Sequence of chain 1.D:
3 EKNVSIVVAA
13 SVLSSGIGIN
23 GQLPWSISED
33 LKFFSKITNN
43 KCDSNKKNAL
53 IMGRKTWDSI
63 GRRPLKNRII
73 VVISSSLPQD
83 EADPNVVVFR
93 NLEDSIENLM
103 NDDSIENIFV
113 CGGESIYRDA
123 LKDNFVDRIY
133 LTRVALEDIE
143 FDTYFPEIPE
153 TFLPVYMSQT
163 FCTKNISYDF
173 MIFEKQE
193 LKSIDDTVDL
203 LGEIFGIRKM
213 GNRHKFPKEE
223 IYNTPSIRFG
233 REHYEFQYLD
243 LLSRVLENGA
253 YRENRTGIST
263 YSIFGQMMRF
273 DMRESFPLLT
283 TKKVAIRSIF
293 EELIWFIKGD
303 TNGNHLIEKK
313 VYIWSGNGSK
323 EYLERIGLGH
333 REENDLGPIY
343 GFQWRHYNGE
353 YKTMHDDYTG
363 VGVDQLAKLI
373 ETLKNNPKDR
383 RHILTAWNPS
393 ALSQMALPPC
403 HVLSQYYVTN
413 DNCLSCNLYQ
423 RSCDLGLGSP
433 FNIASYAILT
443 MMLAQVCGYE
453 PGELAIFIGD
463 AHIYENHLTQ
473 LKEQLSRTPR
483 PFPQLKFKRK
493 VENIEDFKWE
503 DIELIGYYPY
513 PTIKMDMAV

Binding-site contacts:
Ligand atom N1 contacts residue ALA11 of chain 1.D at 3.6 Å.
Ligand atom C2 contacts residue VAL10 of chain 1.D at 3.8 Å (hydrophobic).
Ligand atom N3 contacts residue NDP1 of chain 1.U at 3.8 Å.
Ligand atom O1 contacts residue ARG70 of chain 1.D at 2.8 Å (salt-bridge).
Ligand atom N3 contacts residue VAL9 of chain 1.D at 3.3 Å.
Ligand atom CT contacts residue SER37 of chain 1.D at 3.4 Å.
Ligand atom C4A contacts residue NDP1 of chain 1.U at 3.2 Å.
Ligand atom NA4 contacts residue VAL9 of chain 1.D at 2.6 Å (h-bond).
Ligand atom NA2 contacts residue ALA11 of chain 1.D at 3.4 Å.
Ligand atom C8A contacts residue NDP1 of chain 1.U at 3.6 Å.
Ligand atom NA2 contacts residue ASP32 of chain 1.D at 2.7 Å (salt-bridge).
Ligand atom C2 contacts residue ASP32 of chain 1.D at 3.5 Å.
Ligand atom N10 contacts residue ILE62 of chain 1.D at 3.6 Å.
Ligand atom N3 contacts residue ALA11 of chain 1.D at 3.8 Å.
Ligand atom O1 contacts residue LEU67 of chain 1.D at 3.7 Å.
Ligand atom C2 contacts residue ALA11 of chain 1.D at 3.6 Å (hydrophobic).
Ligand atom NA4 contacts residue CYS113 of chain 1.D at 3.5 Å.
Ligand atom O2 contacts residue SER37 of chain 1.D at 2.9 Å (h-bond).
Ligand atom C7 contacts residue LEU25 of chain 1.D at 3.5 Å (hydrophobic).
Ligand atom N1 contacts residue ASP32 of chain 1.D at 2.8 Å (salt-bridge).
Ligand atom O2 contacts residue ARG70 of chain 1.D at 3.0 Å (salt-bridge).
Ligand atom CT contacts residue ARG70 of chain 1.D at 3.3 Å.
Ligand atom C15 contacts residue ILE62 of chain 1.D at 3.7 Å (hydrophobic).
Ligand atom N5 contacts residue NDP1 of chain 1.U at 3.4 Å.
Ligand atom NA4 contacts residue TYR119 of chain 1.D at 3.7 Å.
Ligand atom NA2 contacts residue VAL10 of chain 1.D at 3.5 Å (h-bond).
Ligand atom NA4 contacts residue PHE36 of chain 1.D at 3.5 Å.
Ligand atom N3 contacts residue VAL10 of chain 1.D at 3.4 Å (h-bond).
Ligand atom CB contacts residue SER37 of chain 1.D at 3.7 Å.
Ligand atom C16 contacts residue PHE36 of chain 1.D at 3.5 Å (hydrophobic).
Ligand atom CM contacts residue ILE62 of chain 1.D at 3.6 Å (hydrophobic).
Ligand atom C4 contacts residue NDP1 of chain 1.U at 3.4 Å.
Ligand atom N8 contacts residue LEU25 of chain 1.D at 3.8 Å.
Ligand atom C4 contacts residue PHE36 of chain 1.D at 3.5 Å (hydrophobic).
Ligand atom C9 contacts residue NDP1 of chain 1.U at 3.8 Å.
Ligand atom C14 contacts residue ILE62 of chain 1.D at 3.4 Å (hydrophobic).
Ligand atom NA2 contacts residue THR134 of chain 1.D at 3.2 Å (h-bond).
Ligand atom O1 contacts residue SER37 of chain 1.D at 3.6 Å.
Ligand atom C6 contacts residue NDP1 of chain 1.U at 3.6 Å.
Ligand atom C4 contacts residue VAL9 of chain 1.D at 3.6 Å (hydrophobic).

This protein binds this small molecule.
Small molecule (SMILES): CN(Cc1cnc2nc(N)nc(N)c2n1)c1ccc(C(=O)N[C@@H](CCC(=O)O)C(=O)O)cc1